Sequence of chain 1.A:
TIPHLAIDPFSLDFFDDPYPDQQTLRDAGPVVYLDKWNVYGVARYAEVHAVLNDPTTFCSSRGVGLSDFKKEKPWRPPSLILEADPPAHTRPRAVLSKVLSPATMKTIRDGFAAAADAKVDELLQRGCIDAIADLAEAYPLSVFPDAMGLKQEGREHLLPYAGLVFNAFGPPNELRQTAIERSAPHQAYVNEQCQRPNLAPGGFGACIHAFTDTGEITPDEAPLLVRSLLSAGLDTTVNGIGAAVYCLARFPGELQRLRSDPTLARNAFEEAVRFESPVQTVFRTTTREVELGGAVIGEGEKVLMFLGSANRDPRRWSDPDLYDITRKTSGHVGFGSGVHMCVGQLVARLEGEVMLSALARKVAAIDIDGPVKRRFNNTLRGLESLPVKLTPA

The protein below binds the small molecule below.
Small molecule (SMILES): O=C(O)c1ccc(-c2ccccc2)cc1

Binding-site contacts:
Ligand atom O1 contacts residue SER245 of chain 1.A at 3.5 Å.
Ligand atom C8 contacts residue PHE183 of chain 1.A at 3.5 Å (hydrophobic).
Ligand atom C9 contacts residue LEU99 of chain 1.A at 3.9 Å (hydrophobic).
Ligand atom C2 contacts residue LEU99 of chain 1.A at 3.7 Å (hydrophobic).
Ligand atom O2 contacts residue SER245 of chain 1.A at 2.6 Å (h-bond).
Ligand atom C4 contacts residue LEU99 of chain 1.A at 3.6 Å (hydrophobic).
Ligand atom C13 contacts residue VAL299 of chain 1.A at 3.8 Å (hydrophobic).
Ligand atom O1 contacts residue SER96 of chain 1.A at 4.0 Å.
Ligand atom C3 contacts residue SER248 of chain 1.A at 3.9 Å.
Ligand atom C9 contacts residue PHE183 of chain 1.A at 3.6 Å (hydrophobic).
Ligand atom C5 contacts residue ALA249 of chain 1.A at 3.8 Å (hydrophobic).
Ligand atom C1 contacts residue ARG93 of chain 1.A at 4.0 Å.
Ligand atom O1 contacts residue ARG93 of chain 1.A at 3.0 Å (salt-bridge).
Ligand atom C10 contacts residue PHE183 of chain 1.A at 3.8 Å (hydrophobic).
Ligand atom C12 contacts residue PHE183 of chain 1.A at 3.9 Å (hydrophobic).
Ligand atom C4 contacts residue PHE183 of chain 1.A at 3.9 Å (hydrophobic).
Ligand atom C13 contacts residue PHE183 of chain 1.A at 4.0 Å (hydrophobic).
Ligand atom C1 contacts residue SER245 of chain 1.A at 3.4 Å.
Ligand atom O2 contacts residue ILE98 of chain 1.A at 3.8 Å.
Ligand atom C5 contacts residue HEM1 of chain 1.B at 3.7 Å.
Ligand atom C10 contacts residue HEM1 of chain 1.B at 3.6 Å.
Ligand atom C4 contacts residue PHE186 of chain 1.A at 3.7 Å (hydrophobic).
Ligand atom C9 contacts residue PHE186 of chain 1.A at 3.5 Å (hydrophobic).
Ligand atom O1 contacts residue SER248 of chain 1.A at 3.4 Å.
Ligand atom C3 contacts residue LEU99 of chain 1.A at 3.6 Å (hydrophobic).
Ligand atom C6 contacts residue ALA249 of chain 1.A at 3.8 Å (hydrophobic).
Ligand atom C13 contacts residue VAL296 of chain 1.A at 3.5 Å (hydrophobic).
Ligand atom C7 contacts residue LEU99 of chain 1.A at 3.6 Å (hydrophobic).
Ligand atom C11 contacts residue PHE186 of chain 1.A at 3.9 Å (hydrophobic).
Ligand atom C6 contacts residue HEM1 of chain 1.B at 3.6 Å.
Ligand atom O2 contacts residue LEU99 of chain 1.A at 3.9 Å.
Ligand atom C11 contacts residue PHE183 of chain 1.A at 3.8 Å (hydrophobic).
Ligand atom C12 contacts residue HEM1 of chain 1.B at 3.5 Å.
Ligand atom C3 contacts residue ARG93 of chain 1.A at 4.0 Å.
Ligand atom C7 contacts residue ALA249 of chain 1.A at 3.9 Å (hydrophobic).
Ligand atom C1 contacts residue SER96 of chain 1.A at 3.6 Å.
Ligand atom C6 contacts residue LEU99 of chain 1.A at 3.5 Å (hydrophobic).
Ligand atom C12 contacts residue VAL296 of chain 1.A at 3.7 Å (hydrophobic).
Ligand atom O2 contacts residue SER96 of chain 1.A at 2.7 Å (h-bond).
Ligand atom C5 contacts residue LEU99 of chain 1.A at 3.6 Å (hydrophobic).